Sequence of chain 1.B:
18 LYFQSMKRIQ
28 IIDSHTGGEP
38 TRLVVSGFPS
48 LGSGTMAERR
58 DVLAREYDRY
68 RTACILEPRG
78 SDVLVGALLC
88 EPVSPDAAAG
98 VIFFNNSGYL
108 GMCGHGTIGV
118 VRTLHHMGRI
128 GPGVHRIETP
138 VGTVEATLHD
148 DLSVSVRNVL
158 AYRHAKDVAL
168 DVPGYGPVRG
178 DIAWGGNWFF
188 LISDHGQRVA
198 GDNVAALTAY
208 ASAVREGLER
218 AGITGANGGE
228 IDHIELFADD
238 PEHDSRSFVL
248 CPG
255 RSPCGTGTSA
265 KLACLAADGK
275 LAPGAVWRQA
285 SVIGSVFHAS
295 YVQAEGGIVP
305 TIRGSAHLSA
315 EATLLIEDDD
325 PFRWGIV

Binding-site contacts:
Ligand atom O8 contacts residue GLY261 of chain 1.B at 3.3 Å (h-bond).
Ligand atom C5 contacts residue ASN155 of chain 1.B at 3.6 Å.
Ligand atom O8 contacts residue THR262 of chain 1.B at 3.0 Å (h-bond).
Ligand atom C4 contacts residue HIS112 of chain 1.B at 3.7 Å.
Ligand atom C3 contacts residue ILE306 of chain 1.B at 3.9 Å (hydrophobic).
Ligand atom C4 contacts residue ILE115 of chain 1.B at 3.8 Å (hydrophobic).
Ligand atom C4 contacts residue GLY111 of chain 1.B at 4.0 Å.
Ligand atom C5 contacts residue ILE306 of chain 1.B at 3.9 Å (hydrophobic).
Ligand atom O8 contacts residue THR260 of chain 1.B at 3.3 Å (h-bond).
Ligand atom C4 contacts residue ILE306 of chain 1.B at 3.9 Å (hydrophobic).
Ligand atom C3 contacts residue PHE291 of chain 1.B at 4.3 Å (hydrophobic).
Ligand atom N6 contacts residue GLY111 of chain 1.B at 4.2 Å.
Ligand atom N6 contacts residue SER263 of chain 1.B at 4.1 Å.
Ligand atom O7 contacts residue SER263 of chain 1.B at 2.9 Å (h-bond).
Ligand atom N6 contacts residue ILE306 of chain 1.B at 3.7 Å.
Ligand atom C2 contacts residue ILE306 of chain 1.B at 4.1 Å (hydrophobic).
Ligand atom C1 contacts residue GLY261 of chain 1.B at 4.2 Å.
Ligand atom C3 contacts residue THR260 of chain 1.B at 4.0 Å.
Ligand atom C5 contacts residue ILE115 of chain 1.B at 4.4 Å (hydrophobic).
Ligand atom C5 contacts residue HIS112 of chain 1.B at 3.7 Å.
Ligand atom O8 contacts residue SER263 of chain 1.B at 4.3 Å.
Ligand atom O7 contacts residue GLY261 of chain 1.B at 4.3 Å.
Ligand atom N6 contacts residue ASN155 of chain 1.B at 3.2 Å (h-bond).
Ligand atom C1 contacts residue THR260 of chain 1.B at 4.2 Å.
Ligand atom C2 contacts residue SER263 of chain 1.B at 4.4 Å.
Ligand atom C5 contacts residue GLY111 of chain 1.B at 3.6 Å.
Ligand atom C1 contacts residue THR262 of chain 1.B at 3.6 Å.
Ligand atom C2 contacts residue ASN155 of chain 1.B at 4.4 Å.
Ligand atom C1 contacts residue SER263 of chain 1.B at 3.9 Å.
Ligand atom O7 contacts residue THR262 of chain 1.B at 3.5 Å (h-bond).

This protein binds this small molecule.
Small molecule (SMILES): O=C([O-])c1ccc[nH]1